Binding-site contacts:
Ligand atom C2 contacts residue ASN184 of chain 2.B at 2.4 Å.
Ligand atom C7 contacts residue GLU180 of chain 2.B at 3.9 Å.
Ligand atom C8 contacts residue GLU180 of chain 2.B at 3.7 Å.
Ligand atom C7 contacts residue LYS181 of chain 2.B at 4.5 Å.
Ligand atom O7 contacts residue ASN184 of chain 2.B at 3.4 Å (h-bond).
Ligand atom C3 contacts residue GLU180 of chain 2.B at 3.0 Å.
Ligand atom O5 contacts residue GLU180 of chain 2.B at 4.0 Å.
Ligand atom C8 contacts residue LYS181 of chain 2.B at 3.9 Å.
Ligand atom C5 contacts residue GLU180 of chain 2.B at 3.7 Å.
Ligand atom N2 contacts residue ASN184 of chain 2.B at 3.0 Å (h-bond).
Ligand atom N2 contacts residue GLU180 of chain 2.B at 2.8 Å (salt-bridge).
Ligand atom C4 contacts residue GLU180 of chain 2.B at 4.1 Å.
Ligand atom C1 contacts residue GLU180 of chain 2.B at 3.2 Å.
Ligand atom C7 contacts residue ASN184 of chain 2.B at 3.4 Å.
Ligand atom C4 contacts residue ASN184 of chain 2.B at 4.1 Å.
Ligand atom O5 contacts residue ASN184 of chain 2.B at 2.4 Å (h-bond).
Ligand atom C2 contacts residue GLU180 of chain 2.B at 3.1 Å.
Ligand atom C5 contacts residue ASN184 of chain 2.B at 3.6 Å.
Ligand atom O7 contacts residue LYS181 of chain 2.B at 4.1 Å.
Ligand atom O3 contacts residue GLU180 of chain 2.B at 3.7 Å.
Ligand atom C3 contacts residue ASN184 of chain 2.B at 3.8 Å.
Ligand atom C1 contacts residue ASN184 of chain 2.B at 1.4 Å.

This small molecule binds to this protein.
Small molecule (SMILES): CC(=O)N[C@@H]1[C@@H](O)[C@H](O)[C@@H](CO)O[C@H]1O

Sequence of chain 2.B:
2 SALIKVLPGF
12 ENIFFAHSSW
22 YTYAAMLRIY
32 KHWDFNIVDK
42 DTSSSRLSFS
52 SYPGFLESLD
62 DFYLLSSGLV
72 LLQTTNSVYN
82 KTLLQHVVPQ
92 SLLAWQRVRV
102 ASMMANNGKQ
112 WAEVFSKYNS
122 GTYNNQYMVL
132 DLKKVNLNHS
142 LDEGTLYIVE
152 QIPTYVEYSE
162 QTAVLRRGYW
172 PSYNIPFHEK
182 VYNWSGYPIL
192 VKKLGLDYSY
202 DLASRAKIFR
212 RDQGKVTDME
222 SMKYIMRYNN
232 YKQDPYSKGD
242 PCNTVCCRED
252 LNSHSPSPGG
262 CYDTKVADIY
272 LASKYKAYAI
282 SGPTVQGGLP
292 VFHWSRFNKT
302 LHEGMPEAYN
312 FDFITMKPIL